Binding-site contacts:
Ligand atom C06 contacts residue VAL296 of chain 1.A at 3.6 Å (hydrophobic).
Ligand atom C04 contacts residue HEM1 of chain 1.E at 3.5 Å.
Ligand atom C06 contacts residue HEM1 of chain 1.E at 3.5 Å.
Ligand atom C31 contacts residue TRP407 of chain 1.A at 3.6 Å (hydrophobic).
Ligand atom N01 contacts residue GLU321 of chain 1.A at 2.9 Å (salt-bridge).
Ligand atom C02 contacts residue TRP316 of chain 1.A at 3.8 Å (hydrophobic).
Ligand atom C22 contacts residue HEM1 of chain 1.E at 3.7 Å.
Ligand atom C07 contacts residue HEM1 of chain 1.E at 3.6 Å.
Ligand atom N02 contacts residue GLU321 of chain 1.A at 2.6 Å (salt-bridge).
Ligand atom C03 contacts residue HEM1 of chain 1.E at 3.1 Å.
Ligand atom N01 contacts residue HEM1 of chain 1.E at 3.5 Å.
Ligand atom C05 contacts residue HEM1 of chain 1.E at 3.7 Å.
Ligand atom C27 contacts residue HEM1 of chain 1.E at 3.1 Å.
Ligand atom C02 contacts residue HEM1 of chain 1.E at 3.4 Å.
Ligand atom C03 contacts residue PRO294 of chain 1.A at 3.9 Å (hydrophobic).
Ligand atom N02 contacts residue TRP316 of chain 1.A at 2.8 Å (h-bond).
Ligand atom C10 contacts residue GLU321 of chain 1.A at 3.6 Å.
Ligand atom C08 contacts residue HEM1 of chain 1.E at 3.6 Å.
Ligand atom C07 contacts residue VAL296 of chain 1.A at 3.4 Å (hydrophobic).
Ligand atom C24 contacts residue HEM1 of chain 1.E at 3.8 Å.
Ligand atom N02 contacts residue HEM1 of chain 1.E at 3.4 Å.
Ligand atom O29 contacts residue TRP407 of chain 1.A at 3.7 Å.
Ligand atom C10 contacts residue HEM1 of chain 1.E at 3.5 Å.
Ligand atom C21 contacts residue HEM1 of chain 1.E at 3.5 Å.
Ligand atom C26 contacts residue HEM1 of chain 1.E at 3.4 Å.
Ligand atom C31 contacts residue VAL64 of chain 1.A at 3.6 Å (hydrophobic).
Ligand atom C31 contacts residue TYR435 of chain 1.A at 3.9 Å (hydrophobic).
Ligand atom N28 contacts residue H4B1 of chain 1.F at 3.5 Å (h-bond).
Ligand atom N02 contacts residue PRO294 of chain 1.A at 3.8 Å.
Ligand atom C06 contacts residue PHE313 of chain 1.A at 3.5 Å (hydrophobic).
Ligand atom C09 contacts residue GLU321 of chain 1.A at 3.5 Å.
Ligand atom C11 contacts residue HEM1 of chain 1.E at 3.2 Å.
Ligand atom C25 contacts residue HEM1 of chain 1.E at 3.1 Å.
Ligand atom N02 contacts residue TYR317 of chain 1.A at 3.6 Å.
Ligand atom N28 contacts residue HEM1 of chain 1.E at 3.1 Å (h-bond).
Ligand atom C02 contacts residue PRO294 of chain 1.A at 3.9 Å (hydrophobic).
Ligand atom C09 contacts residue HEM1 of chain 1.E at 3.5 Å.
Ligand atom C24 contacts residue TRP407 of chain 1.A at 4.0 Å (hydrophobic).
Ligand atom C02 contacts residue GLU321 of chain 1.A at 3.3 Å.
Ligand atom C11 contacts residue PHE313 of chain 1.A at 3.5 Å (hydrophobic).

Sequence of chain 1.A:
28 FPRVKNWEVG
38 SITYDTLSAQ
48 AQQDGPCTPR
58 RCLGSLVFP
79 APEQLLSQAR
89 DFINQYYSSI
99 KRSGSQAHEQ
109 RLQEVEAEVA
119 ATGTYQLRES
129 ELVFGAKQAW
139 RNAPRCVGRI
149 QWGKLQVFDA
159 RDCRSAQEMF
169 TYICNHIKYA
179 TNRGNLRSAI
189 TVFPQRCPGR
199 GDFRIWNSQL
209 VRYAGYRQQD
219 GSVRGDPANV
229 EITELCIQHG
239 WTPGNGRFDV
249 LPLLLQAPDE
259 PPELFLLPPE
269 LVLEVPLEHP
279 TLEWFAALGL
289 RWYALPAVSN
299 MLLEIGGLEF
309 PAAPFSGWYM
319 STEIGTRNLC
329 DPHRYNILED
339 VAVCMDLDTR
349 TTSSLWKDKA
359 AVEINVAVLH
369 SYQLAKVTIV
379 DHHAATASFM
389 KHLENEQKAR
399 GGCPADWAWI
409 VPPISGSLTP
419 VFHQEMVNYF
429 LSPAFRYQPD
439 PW

A small-molecule ligand and the protein it binds are described below.
Small molecule (SMILES): Cc1cc(N)nc2cc(-c3ccc(OC(C)C)c(CN)c3)ccc12